The protein below binds the small molecule below.
Small molecule (SMILES): CC(=O)N[C@@H]1[C@@H](O)[C@H](O)[C@@H](CO)O[C@H]1O

Sequence of chain 1.C:
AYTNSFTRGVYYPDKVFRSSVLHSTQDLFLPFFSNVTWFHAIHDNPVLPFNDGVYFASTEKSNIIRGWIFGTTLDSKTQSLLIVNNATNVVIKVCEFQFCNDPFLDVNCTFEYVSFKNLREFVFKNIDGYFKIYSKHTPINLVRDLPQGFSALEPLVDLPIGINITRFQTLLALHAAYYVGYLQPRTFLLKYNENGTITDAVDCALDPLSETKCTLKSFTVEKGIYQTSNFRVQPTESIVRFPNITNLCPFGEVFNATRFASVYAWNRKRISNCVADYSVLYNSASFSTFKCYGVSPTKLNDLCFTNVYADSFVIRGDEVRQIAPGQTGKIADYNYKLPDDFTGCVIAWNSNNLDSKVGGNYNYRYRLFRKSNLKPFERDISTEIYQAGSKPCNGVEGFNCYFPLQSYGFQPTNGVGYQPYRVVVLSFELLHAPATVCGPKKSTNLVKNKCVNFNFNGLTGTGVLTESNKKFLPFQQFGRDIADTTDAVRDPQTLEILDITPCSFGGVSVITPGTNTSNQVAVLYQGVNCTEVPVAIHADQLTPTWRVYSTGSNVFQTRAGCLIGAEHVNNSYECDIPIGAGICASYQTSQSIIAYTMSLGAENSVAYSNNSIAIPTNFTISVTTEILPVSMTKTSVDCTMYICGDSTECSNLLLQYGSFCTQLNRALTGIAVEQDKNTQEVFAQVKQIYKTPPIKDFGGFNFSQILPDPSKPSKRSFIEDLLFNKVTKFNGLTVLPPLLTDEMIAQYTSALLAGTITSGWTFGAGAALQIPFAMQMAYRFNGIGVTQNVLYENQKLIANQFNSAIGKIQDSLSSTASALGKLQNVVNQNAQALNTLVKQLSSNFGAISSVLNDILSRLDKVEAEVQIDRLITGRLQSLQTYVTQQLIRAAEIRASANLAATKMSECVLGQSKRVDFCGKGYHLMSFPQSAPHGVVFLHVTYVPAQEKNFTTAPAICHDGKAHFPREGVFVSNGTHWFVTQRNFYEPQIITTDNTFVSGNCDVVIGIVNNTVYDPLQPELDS

Binding-site contacts:
Ligand atom C2 contacts residue ASN655 of chain 1.C at 2.5 Å.
Ligand atom N2 contacts residue ASN655 of chain 1.C at 3.0 Å (h-bond).
Ligand atom C5 contacts residue ASN655 of chain 1.C at 3.7 Å.
Ligand atom C1 contacts residue ASN655 of chain 1.C at 1.4 Å.
Ligand atom C4 contacts residue ASN655 of chain 1.C at 4.2 Å.
Ligand atom C3 contacts residue ASN655 of chain 1.C at 3.8 Å.
Ligand atom C8 contacts residue ASN655 of chain 1.C at 4.5 Å.
Ligand atom O5 contacts residue ASN655 of chain 1.C at 2.3 Å (h-bond).
Ligand atom O7 contacts residue ASN655 of chain 1.C at 3.3 Å (h-bond).
Ligand atom C7 contacts residue ASN655 of chain 1.C at 3.3 Å.